A small-molecule ligand and the protein it binds are described below.
Small molecule (SMILES): CC(=O)N[C@@H]1[C@@H](O)[C@H](O)[C@@H](CO)O[C@H]1O

Binding-site contacts:
Ligand atom C2 contacts residue ASN68 of chain 1.A at 2.4 Å.
Ligand atom O6 contacts residue SER70 of chain 1.A at 3.9 Å.
Ligand atom O5 contacts residue SER70 of chain 1.A at 3.6 Å (h-bond).
Ligand atom O6 contacts residue HIS71 of chain 1.A at 3.8 Å.
Ligand atom C5 contacts residue SER70 of chain 1.A at 3.7 Å.
Ligand atom C1 contacts residue ASN68 of chain 1.A at 1.4 Å.
Ligand atom O7 contacts residue ASN68 of chain 1.A at 4.0 Å.
Ligand atom C7 contacts residue ASN68 of chain 1.A at 3.8 Å.
Ligand atom C1 contacts residue SER70 of chain 1.A at 3.9 Å.
Ligand atom O5 contacts residue ASN68 of chain 1.A at 2.4 Å (h-bond).
Ligand atom O6 contacts residue GLU2 of chain 1.A at 3.6 Å (salt-bridge).
Ligand atom N2 contacts residue ASN68 of chain 1.A at 2.8 Å (h-bond).
Ligand atom C4 contacts residue ASN68 of chain 1.A at 4.3 Å.
Ligand atom C3 contacts residue ASN68 of chain 1.A at 3.8 Å.
Ligand atom C5 contacts residue ASN68 of chain 1.A at 3.7 Å.
Ligand atom C6 contacts residue SER70 of chain 1.A at 4.4 Å.

Sequence of chain 1.A:
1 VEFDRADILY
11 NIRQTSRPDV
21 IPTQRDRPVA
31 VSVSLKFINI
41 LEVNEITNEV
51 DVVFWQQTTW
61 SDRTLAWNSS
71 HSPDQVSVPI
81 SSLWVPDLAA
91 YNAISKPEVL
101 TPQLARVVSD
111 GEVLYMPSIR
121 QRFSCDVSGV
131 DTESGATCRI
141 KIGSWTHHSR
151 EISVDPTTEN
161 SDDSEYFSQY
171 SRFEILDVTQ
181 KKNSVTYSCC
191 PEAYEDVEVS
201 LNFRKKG